A protein and the small-molecule ligand that binds it are described below.
Small molecule (SMILES): CC(C)=CC(=O)CCc1ccc(NC(=O)CCCC(=O)O)cc1

Sequence of chain 1.A:
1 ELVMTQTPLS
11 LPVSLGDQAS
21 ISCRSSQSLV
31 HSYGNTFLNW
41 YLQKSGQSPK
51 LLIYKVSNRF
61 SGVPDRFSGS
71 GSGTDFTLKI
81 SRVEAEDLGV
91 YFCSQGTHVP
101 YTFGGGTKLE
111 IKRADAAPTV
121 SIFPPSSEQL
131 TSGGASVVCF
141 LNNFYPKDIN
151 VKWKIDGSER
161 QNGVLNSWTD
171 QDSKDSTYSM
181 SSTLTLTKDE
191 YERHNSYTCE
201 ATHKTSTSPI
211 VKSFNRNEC

Binding-site contacts:
Ligand atom C11 contacts residue GLY96 of chain 1.A at 3.9 Å.
Ligand atom O3 contacts residue TYR103 of chain 1.B at 3.2 Å (h-bond).
Ligand atom C2 contacts residue LYS99 of chain 1.B at 1.4 Å.
Ligand atom C9 contacts residue TYR103 of chain 1.B at 3.8 Å (hydrophobic).
Ligand atom C15 contacts residue TYR103 of chain 1.B at 3.2 Å (hydrophobic).
Ligand atom C3 contacts residue LYS99 of chain 1.B at 2.4 Å.
Ligand atom O1 contacts residue TYR101 of chain 1.B at 3.2 Å.
Ligand atom C1 contacts residue SER94 of chain 1.A at 3.5 Å.
Ligand atom C8 contacts residue TYR101 of chain 1.B at 4.0 Å (hydrophobic).
Ligand atom C16 contacts residue TRP33 of chain 1.B at 3.0 Å (hydrophobic).
Ligand atom O1 contacts residue LYS99 of chain 1.B at 2.6 Å (salt-bridge).
Ligand atom C17 contacts residue TRP33 of chain 1.B at 3.8 Å (hydrophobic).
Ligand atom O2 contacts residue TRP33 of chain 1.B at 3.9 Å.
Ligand atom C4 contacts residue LYS99 of chain 1.B at 2.9 Å.
Ligand atom C13 contacts residue TRP33 of chain 1.B at 3.9 Å (hydrophobic).
Ligand atom O2 contacts residue PHE102 of chain 1.B at 3.6 Å.
Ligand atom C7 contacts residue TYR101 of chain 1.B at 4.0 Å (hydrophobic).
Ligand atom C17 contacts residue TYR103 of chain 1.B at 3.9 Å (hydrophobic).
Ligand atom C1 contacts residue TYR41 of chain 1.A at 3.1 Å (hydrophobic).
Ligand atom C3 contacts residue TYR41 of chain 1.A at 4.0 Å (hydrophobic).
Ligand atom C9 contacts residue PHE102 of chain 1.B at 3.3 Å (hydrophobic).
Ligand atom C14 contacts residue TRP33 of chain 1.B at 3.8 Å (hydrophobic).
Ligand atom C9 contacts residue TYR101 of chain 1.B at 4.1 Å (hydrophobic).
Ligand atom C6 contacts residue GLY96 of chain 1.A at 3.8 Å.
Ligand atom O3 contacts residue HIS31 of chain 1.A at 3.5 Å (h-bond).
Ligand atom C15 contacts residue TRP33 of chain 1.B at 4.1 Å (hydrophobic).
Ligand atom O2 contacts residue TYR101 of chain 1.B at 3.6 Å.
Ligand atom C10 contacts residue GLY96 of chain 1.A at 3.3 Å.
Ligand atom C5 contacts residue GLY96 of chain 1.A at 3.2 Å.
Ligand atom C1 contacts residue LYS99 of chain 1.B at 2.5 Å.
Ligand atom C16 contacts residue TYR103 of chain 1.B at 4.0 Å (hydrophobic).
Ligand atom C1 contacts residue TRP108 of chain 1.B at 3.6 Å (hydrophobic).
Ligand atom O4 contacts residue HIS31 of chain 1.A at 4.0 Å.
Ligand atom C8 contacts residue PHE102 of chain 1.B at 3.4 Å (hydrophobic).
Ligand atom N1 contacts residue TRP33 of chain 1.B at 4.0 Å.
Ligand atom C2 contacts residue TYR41 of chain 1.A at 3.5 Å (hydrophobic).
Ligand atom C6 contacts residue ASN39 of chain 1.A at 3.6 Å.
Ligand atom O4 contacts residue TRP33 of chain 1.B at 3.8 Å.
Ligand atom C1 contacts residue PHE103 of chain 1.A at 3.4 Å (hydrophobic).
Ligand atom C3 contacts residue SER94 of chain 1.A at 3.9 Å.

Sequence of chain 1.B:
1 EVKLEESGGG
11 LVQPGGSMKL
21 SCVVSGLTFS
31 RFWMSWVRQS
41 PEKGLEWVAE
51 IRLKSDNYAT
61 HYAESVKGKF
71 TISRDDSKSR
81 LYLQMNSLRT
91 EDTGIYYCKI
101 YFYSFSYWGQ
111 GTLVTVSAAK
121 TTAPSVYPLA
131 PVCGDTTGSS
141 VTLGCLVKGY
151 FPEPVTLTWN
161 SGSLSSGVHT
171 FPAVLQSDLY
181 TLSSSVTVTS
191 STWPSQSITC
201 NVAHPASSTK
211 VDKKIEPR